Binding-site contacts:
Ligand atom C8 contacts residue SER306 of chain 1.C at 4.4 Å.
Ligand atom C1 contacts residue ASN308 of chain 1.C at 1.4 Å.
Ligand atom O7 contacts residue ASN308 of chain 1.C at 3.0 Å (h-bond).
Ligand atom C4 contacts residue ASN308 of chain 1.C at 4.2 Å.
Ligand atom C3 contacts residue ASN308 of chain 1.C at 3.7 Å.
Ligand atom O5 contacts residue ASN308 of chain 1.C at 2.4 Å (h-bond).
Ligand atom N2 contacts residue ASN308 of chain 1.C at 2.8 Å (h-bond).
Ligand atom C5 contacts residue ASN308 of chain 1.C at 3.6 Å.
Ligand atom C1 contacts residue THR274 of chain 1.C at 4.1 Å.
Ligand atom C2 contacts residue ASN308 of chain 1.C at 2.4 Å.
Ligand atom O5 contacts residue THR274 of chain 1.C at 4.0 Å.
Ligand atom C7 contacts residue ASN308 of chain 1.C at 3.1 Å.
Ligand atom C8 contacts residue ASN308 of chain 1.C at 4.2 Å.

This small molecule binds to this protein.
Small molecule (SMILES): CC(=O)N[C@@H]1[C@@H](O)[C@H](O)[C@@H](CO)O[C@H]1O

Sequence of chain 1.C:
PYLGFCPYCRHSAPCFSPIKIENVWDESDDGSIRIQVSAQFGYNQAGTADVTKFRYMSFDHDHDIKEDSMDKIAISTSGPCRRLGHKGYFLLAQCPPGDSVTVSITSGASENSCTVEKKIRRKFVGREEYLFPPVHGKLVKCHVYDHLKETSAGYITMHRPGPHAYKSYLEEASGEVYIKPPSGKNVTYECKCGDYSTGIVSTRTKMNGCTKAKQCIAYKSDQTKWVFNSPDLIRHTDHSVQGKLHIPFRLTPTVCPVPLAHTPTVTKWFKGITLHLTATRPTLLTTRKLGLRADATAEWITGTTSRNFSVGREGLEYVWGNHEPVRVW